The protein below binds the small molecule below.
Small molecule (SMILES): c1ccc2[nH]ccc2c1

Binding-site contacts:
Ligand atom C5 contacts residue ASP16 of chain 3.A at 4.3 Å.
Ligand atom N1 contacts residue ASN14 of chain 3.A at 3.6 Å (h-bond).
Ligand atom C6 contacts residue ASN14 of chain 3.A at 3.3 Å.
Ligand atom C5 contacts residue ASN14 of chain 3.A at 3.9 Å.
Ligand atom C7 contacts residue ARG228 of chain 3.A at 3.2 Å.
Ligand atom C2 contacts residue ARG228 of chain 3.A at 3.8 Å.
Ligand atom C8 contacts residue ARG228 of chain 3.A at 3.1 Å.
Ligand atom C3 contacts residue ASN14 of chain 3.A at 4.1 Å.
Ligand atom C7 contacts residue ASN14 of chain 3.A at 3.1 Å.
Ligand atom N1 contacts residue ARG228 of chain 3.A at 2.6 Å (salt-bridge).
Ligand atom C9 contacts residue ASN14 of chain 3.A at 3.5 Å.
Ligand atom C2 contacts residue ASN14 of chain 3.A at 4.0 Å.
Ligand atom C8 contacts residue ASN14 of chain 3.A at 3.2 Å.
Ligand atom C9 contacts residue ARG228 of chain 3.A at 4.3 Å.
Ligand atom C4 contacts residue ASN14 of chain 3.A at 4.0 Å.
Ligand atom C7 contacts residue ASP16 of chain 3.A at 4.2 Å.
Ligand atom C6 contacts residue ASP16 of chain 3.A at 3.4 Å.
Ligand atom C6 contacts residue THR15 of chain 3.A at 3.7 Å.
Ligand atom C5 contacts residue THR15 of chain 3.A at 4.3 Å.
Ligand atom C7 contacts residue ILE17 of chain 3.A at 4.2 Å (hydrophobic).

Sequence of chain 3.A:
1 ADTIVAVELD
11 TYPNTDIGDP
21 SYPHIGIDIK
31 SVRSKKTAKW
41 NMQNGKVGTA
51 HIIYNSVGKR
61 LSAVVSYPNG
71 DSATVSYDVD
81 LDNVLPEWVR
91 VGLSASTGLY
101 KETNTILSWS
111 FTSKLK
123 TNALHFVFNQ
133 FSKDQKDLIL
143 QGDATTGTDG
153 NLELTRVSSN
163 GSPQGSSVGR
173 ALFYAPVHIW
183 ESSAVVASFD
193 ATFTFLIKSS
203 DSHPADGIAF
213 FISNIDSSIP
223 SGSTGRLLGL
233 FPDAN